Sequence of chain 19.A:
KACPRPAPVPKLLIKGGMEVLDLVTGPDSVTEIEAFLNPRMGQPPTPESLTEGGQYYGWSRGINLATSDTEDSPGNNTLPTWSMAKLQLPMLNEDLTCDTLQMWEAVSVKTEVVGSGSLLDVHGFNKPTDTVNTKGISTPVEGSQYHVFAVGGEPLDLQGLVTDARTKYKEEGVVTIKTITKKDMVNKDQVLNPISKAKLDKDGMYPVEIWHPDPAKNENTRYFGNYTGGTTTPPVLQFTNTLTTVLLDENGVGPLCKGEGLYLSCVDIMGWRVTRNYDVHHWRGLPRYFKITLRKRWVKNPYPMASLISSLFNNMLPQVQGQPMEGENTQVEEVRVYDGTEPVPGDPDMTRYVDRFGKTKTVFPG

Binding-site contacts:
Ligand atom O1B contacts residue ARG77 of chain 19.E at 2.8 Å (salt-bridge).
Ligand atom C10 contacts residue TYR72 of chain 19.E at 4.2 Å (hydrophobic).
Ligand atom O4 contacts residue GLY78 of chain 19.E at 3.1 Å.
Ligand atom C4 contacts residue TYR72 of chain 19.E at 3.2 Å (hydrophobic).
Ligand atom O3 contacts residue GLY78 of chain 19.E at 3.6 Å.
Ligand atom O6 contacts residue ASN93 of chain 19.E at 2.8 Å (h-bond).
Ligand atom O1B contacts residue TYR72 of chain 19.E at 3.7 Å.
Ligand atom O1A contacts residue ARG77 of chain 19.E at 3.1 Å (salt-bridge).
Ligand atom C2 contacts residue GLY78 of chain 19.E at 4.2 Å.
Ligand atom O6 contacts residue ARG77 of chain 19.E at 4.0 Å.
Ligand atom C3 contacts residue GLY78 of chain 19.E at 4.1 Å.
Ligand atom C3 contacts residue VAL296 of chain 19.E at 3.5 Å (hydrophobic).
Ligand atom C5 contacts residue TYR72 of chain 19.E at 3.5 Å (hydrophobic).
Ligand atom O3 contacts residue VAL296 of chain 19.E at 4.2 Å.
Ligand atom C4 contacts residue ARG77 of chain 19.E at 4.2 Å.
Ligand atom C4 contacts residue HIS298 of chain 19.E at 3.7 Å.
Ligand atom O10 contacts residue THR291 of chain 19.E at 4.0 Å.
Ligand atom C5 contacts residue ASN93 of chain 19.E at 4.3 Å.
Ligand atom O4 contacts residue HIS298 of chain 19.E at 3.1 Å (h-bond).
Ligand atom C7 contacts residue TYR72 of chain 19.E at 4.2 Å (hydrophobic).
Ligand atom C8 contacts residue TYR72 of chain 19.E at 4.2 Å (hydrophobic).
Ligand atom C3 contacts residue HIS298 of chain 19.E at 3.6 Å.
Ligand atom O6 contacts residue GLY78 of chain 19.E at 3.8 Å.
Ligand atom C1 contacts residue TYR72 of chain 19.E at 3.7 Å (hydrophobic).
Ligand atom O10 contacts residue ASN293 of chain 19.E at 3.8 Å.
Ligand atom C6 contacts residue ASN93 of chain 19.E at 3.5 Å.
Ligand atom C6 contacts residue TYR72 of chain 19.E at 3.5 Å (hydrophobic).
Ligand atom O1A contacts residue TYR72 of chain 19.E at 3.4 Å.
Ligand atom O4 contacts residue VAL296 of chain 19.E at 4.2 Å.
Ligand atom O4 contacts residue THR291 of chain 19.E at 3.4 Å.
Ligand atom C11 contacts residue ASP85 of chain 19.A at 3.8 Å.
Ligand atom C4 contacts residue GLY78 of chain 19.E at 3.4 Å.
Ligand atom O4 contacts residue ILE79 of chain 19.E at 3.4 Å (h-bond).
Ligand atom O6 contacts residue THR94 of chain 19.E at 3.7 Å.
Ligand atom N5 contacts residue TYR72 of chain 19.E at 3.2 Å (h-bond).
Ligand atom C1 contacts residue ARG77 of chain 19.E at 3.4 Å.
Ligand atom O1A contacts residue GLY78 of chain 19.E at 3.6 Å (h-bond).
Ligand atom O4 contacts residue TYR72 of chain 19.E at 3.9 Å.
Ligand atom C3 contacts residue GLY78 of chain 19.E at 4.2 Å.
Ligand atom O8 contacts residue TYR72 of chain 19.E at 3.2 Å (h-bond).

Sequence of chain 19.E:
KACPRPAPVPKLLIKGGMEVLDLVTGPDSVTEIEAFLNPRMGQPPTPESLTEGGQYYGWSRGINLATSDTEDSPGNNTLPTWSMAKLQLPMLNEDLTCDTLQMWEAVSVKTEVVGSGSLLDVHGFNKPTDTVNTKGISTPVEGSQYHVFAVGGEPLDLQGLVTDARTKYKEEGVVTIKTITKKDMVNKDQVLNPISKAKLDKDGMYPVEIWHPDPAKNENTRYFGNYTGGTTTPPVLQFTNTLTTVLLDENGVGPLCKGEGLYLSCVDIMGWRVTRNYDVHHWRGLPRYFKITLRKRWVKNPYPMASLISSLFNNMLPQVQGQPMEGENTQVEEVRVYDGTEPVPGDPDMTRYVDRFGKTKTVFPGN

The protein below binds the small molecule below.
Small molecule (SMILES): CC(=O)N[C@H]1[C@H]([C@H](O)[C@H](O)CO)O[C@@](O[C@H]2[C@@H](O)[C@@H](CO)O[C@@H](O[C@H]3[C@H](O)[C@@H](O)[C@H](O)O[C@@H]3CO)[C@@H]2O)(C(=O)O)C[C@@H]1O